This small molecule binds to this protein.
Small molecule (SMILES): C[C@H]1O[C@@H](n2cnc3c(N)ncnc32)[C@H](O)[C@@H]1O

Sequence of chain 2.C:
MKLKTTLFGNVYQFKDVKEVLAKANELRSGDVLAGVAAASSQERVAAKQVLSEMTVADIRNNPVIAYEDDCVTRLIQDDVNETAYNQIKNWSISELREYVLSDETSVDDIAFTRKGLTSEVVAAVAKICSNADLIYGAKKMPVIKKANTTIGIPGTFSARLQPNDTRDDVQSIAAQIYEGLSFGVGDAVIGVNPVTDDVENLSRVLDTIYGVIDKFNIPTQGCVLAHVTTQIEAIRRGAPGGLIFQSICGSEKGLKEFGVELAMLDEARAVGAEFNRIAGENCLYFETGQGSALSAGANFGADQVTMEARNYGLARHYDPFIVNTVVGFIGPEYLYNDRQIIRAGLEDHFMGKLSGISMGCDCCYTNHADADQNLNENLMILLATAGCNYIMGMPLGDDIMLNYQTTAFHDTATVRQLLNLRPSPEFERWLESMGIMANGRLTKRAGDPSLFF

Binding-site contacts:
Ligand atom N7 contacts residue VAL326 of chain 2.C at 3.3 Å.
Ligand atom C6 contacts residue THR288 of chain 2.C at 3.2 Å.
Ligand atom O3' contacts residue B121 of chain 2.S at 2.2 Å (h-bond).
Ligand atom N6 contacts residue THR288 of chain 2.C at 3.4 Å (h-bond).
Ligand atom C3' contacts residue B121 of chain 2.S at 3.3 Å.
Ligand atom O3' contacts residue ASN193 of chain 2.C at 3.6 Å.
Ligand atom N1 contacts residue THR288 of chain 2.C at 3.5 Å.
Ligand atom N6 contacts residue SER292 of chain 2.C at 3.6 Å.
Ligand atom C3' contacts residue PHE329 of chain 2.C at 3.7 Å (hydrophobic).
Ligand atom C1' contacts residue SER247 of chain 2.C at 3.4 Å.
Ligand atom N7 contacts residue PHE329 of chain 2.C at 3.5 Å.
Ligand atom C4 contacts residue B121 of chain 2.S at 3.4 Å.
Ligand atom N1 contacts residue GLY289 of chain 2.C at 3.8 Å.
Ligand atom C8 contacts residue B121 of chain 2.S at 3.2 Å.
Ligand atom C2 contacts residue GLU287 of chain 2.C at 3.2 Å.
Ligand atom O4' contacts residue GLU287 of chain 2.C at 2.8 Å (salt-bridge).
Ligand atom N9 contacts residue VAL326 of chain 2.C at 3.6 Å.
Ligand atom C4' contacts residue ASN193 of chain 2.C at 3.4 Å.
Ligand atom C5' contacts residue ASN193 of chain 2.C at 3.6 Å.
Ligand atom N3 contacts residue GLU287 of chain 2.C at 3.6 Å (salt-bridge).
Ligand atom N7 contacts residue B121 of chain 2.S at 3.2 Å.
Ligand atom C4' contacts residue GLU287 of chain 2.C at 3.6 Å.
Ligand atom N9 contacts residue B121 of chain 2.S at 3.4 Å.
Ligand atom C5 contacts residue THR288 of chain 2.C at 3.5 Å.
Ligand atom C6 contacts residue GLY289 of chain 2.C at 3.7 Å.
Ligand atom C2' contacts residue B121 of chain 2.S at 3.8 Å.
Ligand atom C5 contacts residue B121 of chain 2.S at 3.3 Å.
Ligand atom N3 contacts residue SER247 of chain 2.C at 3.1 Å (h-bond).
Ligand atom C5' contacts residue LEU402 of chain 2.C at 3.5 Å (hydrophobic).
Ligand atom C2' contacts residue SER247 of chain 2.C at 3.8 Å.
Ligand atom C8 contacts residue VAL326 of chain 2.C at 3.2 Å (hydrophobic).
Ligand atom C5 contacts residue VAL326 of chain 2.C at 3.8 Å (hydrophobic).
Ligand atom O2' contacts residue SER247 of chain 2.C at 3.1 Å (h-bond).
Ligand atom O2' contacts residue B121 of chain 2.S at 3.1 Å.
Ligand atom C5' contacts residue PHE329 of chain 2.C at 3.4 Å (hydrophobic).
Ligand atom C2 contacts residue ILE248 of chain 2.C at 3.6 Å (hydrophobic).
Ligand atom C1' contacts residue GLU287 of chain 2.C at 3.7 Å.
Ligand atom N6 contacts residue GLY289 of chain 2.C at 3.1 Å (h-bond).
Ligand atom C8 contacts residue PHE329 of chain 2.C at 3.2 Å (hydrophobic).
Ligand atom C2 contacts residue SER247 of chain 2.C at 3.7 Å.